Sequence of chain 1.C:
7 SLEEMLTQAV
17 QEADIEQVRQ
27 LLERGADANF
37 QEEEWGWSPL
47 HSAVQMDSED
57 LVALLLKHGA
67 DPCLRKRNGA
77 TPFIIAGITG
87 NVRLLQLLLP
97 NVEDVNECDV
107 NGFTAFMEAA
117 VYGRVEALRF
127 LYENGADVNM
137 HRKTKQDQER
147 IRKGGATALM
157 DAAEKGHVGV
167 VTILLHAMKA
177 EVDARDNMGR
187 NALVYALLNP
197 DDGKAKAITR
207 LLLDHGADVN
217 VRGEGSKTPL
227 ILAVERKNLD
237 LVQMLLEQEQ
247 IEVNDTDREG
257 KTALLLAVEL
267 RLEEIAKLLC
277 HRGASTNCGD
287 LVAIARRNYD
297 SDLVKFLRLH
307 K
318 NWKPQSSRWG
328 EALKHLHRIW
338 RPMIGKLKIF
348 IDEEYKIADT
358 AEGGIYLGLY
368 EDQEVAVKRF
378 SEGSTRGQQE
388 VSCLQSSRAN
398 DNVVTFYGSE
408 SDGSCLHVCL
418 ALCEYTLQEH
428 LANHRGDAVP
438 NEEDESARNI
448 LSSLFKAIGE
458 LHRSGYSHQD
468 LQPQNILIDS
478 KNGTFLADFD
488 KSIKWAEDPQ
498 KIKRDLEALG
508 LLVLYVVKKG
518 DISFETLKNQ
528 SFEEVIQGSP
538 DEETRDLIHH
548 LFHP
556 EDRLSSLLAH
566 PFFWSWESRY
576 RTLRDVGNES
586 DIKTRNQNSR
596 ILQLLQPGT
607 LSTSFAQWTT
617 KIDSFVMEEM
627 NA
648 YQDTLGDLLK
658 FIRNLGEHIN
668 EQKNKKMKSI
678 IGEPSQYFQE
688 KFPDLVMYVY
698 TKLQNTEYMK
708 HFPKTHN

Binding-site contacts:
Ligand atom N3 contacts residue TRP43 of chain 1.D at 3.5 Å.
Ligand atom C6 contacts residue TRP43 of chain 1.D at 3.6 Å (hydrophobic).
Ligand atom CCB contacts residue PHE109 of chain 1.D at 3.2 Å (hydrophobic).
Ligand atom C5 contacts residue ARG292 of chain 1.C at 3.5 Å.
Ligand atom C8 contacts residue TRP43 of chain 1.D at 3.4 Å (hydrophobic).
Ligand atom NAB contacts residue GLU114 of chain 1.D at 3.2 Å (salt-bridge).
Ligand atom NBC contacts residue GLU114 of chain 1.D at 2.8 Å (salt-bridge).
Ligand atom CAT contacts residue PHE109 of chain 1.D at 3.5 Å (hydrophobic).
Ligand atom N7 contacts residue GLN51 of chain 1.D at 3.2 Å (h-bond).
Ligand atom CAT contacts residue GLU114 of chain 1.D at 3.4 Å.
Ligand atom C4' contacts residue TRP41 of chain 1.D at 3.6 Å (hydrophobic).
Ligand atom NBF contacts residue PHE109 of chain 1.D at 3.4 Å.
Ligand atom C4 contacts residue TRP43 of chain 1.D at 3.3 Å (hydrophobic).
Ligand atom OAP contacts residue LYS72 of chain 1.D at 3.2 Å.
Ligand atom OAR contacts residue LYS149 of chain 1.D at 2.9 Å (salt-bridge).
Ligand atom N6 contacts residue TRP43 of chain 1.D at 3.6 Å.
Ligand atom OBO contacts residue ASN107 of chain 1.D at 3.4 Å.
Ligand atom N6 contacts residue SER48 of chain 1.D at 3.4 Å (h-bond).
Ligand atom CAU contacts residue TYR295 of chain 1.C at 3.4 Å (hydrophobic).
Ligand atom OAP contacts residue TRP43 of chain 1.D at 3.1 Å (h-bond).
Ligand atom NAC contacts residue TYR118 of chain 1.D at 3.3 Å (h-bond).
Ligand atom CBV contacts residue PHE109 of chain 1.D at 3.5 Å (hydrophobic).
Ligand atom OAF contacts residue TYR295 of chain 1.C at 2.7 Å (h-bond).
Ligand atom NBD contacts residue TYR118 of chain 1.D at 2.6 Å (h-bond).
Ligand atom OAE contacts residue ARG138 of chain 1.D at 3.3 Å (salt-bridge).
Ligand atom N9 contacts residue TRP43 of chain 1.D at 3.2 Å (h-bond).
Ligand atom O4' contacts residue TRP43 of chain 1.D at 3.2 Å (h-bond).
Ligand atom CBY contacts residue PHE109 of chain 1.D at 3.4 Å (hydrophobic).
Ligand atom CAU contacts residue TYR118 of chain 1.D at 3.6 Å (hydrophobic).
Ligand atom OAD contacts residue LYS149 of chain 1.D at 2.7 Å (salt-bridge).
Ligand atom OAQ contacts residue ARG338 of chain 1.C at 3.0 Å (salt-bridge).
Ligand atom N7 contacts residue ARG292 of chain 1.C at 3.6 Å.
Ligand atom O4' contacts residue TRP41 of chain 1.D at 3.4 Å.
Ligand atom CBW contacts residue TYR118 of chain 1.D at 3.4 Å (hydrophobic).
Ligand atom OAM contacts residue ARG138 of chain 1.D at 3.0 Å (salt-bridge).
Ligand atom N6 contacts residue GLN51 of chain 1.D at 3.0 Å (h-bond).
Ligand atom OAG contacts residue ARG338 of chain 1.C at 3.4 Å (salt-bridge).
Ligand atom OAG contacts residue PHE347 of chain 1.C at 3.5 Å.
Ligand atom C5 contacts residue TRP43 of chain 1.D at 3.4 Å (hydrophobic).
Ligand atom N7 contacts residue TRP43 of chain 1.D at 3.2 Å.

This protein binds this small molecule.
Small molecule (SMILES): Nc1ncnc2c1ncn2[C@@H]1O[C@H](CO[P](=O)(O)O[C@@H]2[C@H](O)[C@@H](CO[P](=O)(O)O[C@@H]3[C@H](O)[C@@H](CO[P](=O)(O)O[P](=O)(O)OP(=O)(O)O)O[C@H]3n3cnc4c(N)ncnc43)O[C@H]2n2cnc3c(N)ncnc32)[C@@H](O)[C@H]1O

Sequence of chain 1.D:
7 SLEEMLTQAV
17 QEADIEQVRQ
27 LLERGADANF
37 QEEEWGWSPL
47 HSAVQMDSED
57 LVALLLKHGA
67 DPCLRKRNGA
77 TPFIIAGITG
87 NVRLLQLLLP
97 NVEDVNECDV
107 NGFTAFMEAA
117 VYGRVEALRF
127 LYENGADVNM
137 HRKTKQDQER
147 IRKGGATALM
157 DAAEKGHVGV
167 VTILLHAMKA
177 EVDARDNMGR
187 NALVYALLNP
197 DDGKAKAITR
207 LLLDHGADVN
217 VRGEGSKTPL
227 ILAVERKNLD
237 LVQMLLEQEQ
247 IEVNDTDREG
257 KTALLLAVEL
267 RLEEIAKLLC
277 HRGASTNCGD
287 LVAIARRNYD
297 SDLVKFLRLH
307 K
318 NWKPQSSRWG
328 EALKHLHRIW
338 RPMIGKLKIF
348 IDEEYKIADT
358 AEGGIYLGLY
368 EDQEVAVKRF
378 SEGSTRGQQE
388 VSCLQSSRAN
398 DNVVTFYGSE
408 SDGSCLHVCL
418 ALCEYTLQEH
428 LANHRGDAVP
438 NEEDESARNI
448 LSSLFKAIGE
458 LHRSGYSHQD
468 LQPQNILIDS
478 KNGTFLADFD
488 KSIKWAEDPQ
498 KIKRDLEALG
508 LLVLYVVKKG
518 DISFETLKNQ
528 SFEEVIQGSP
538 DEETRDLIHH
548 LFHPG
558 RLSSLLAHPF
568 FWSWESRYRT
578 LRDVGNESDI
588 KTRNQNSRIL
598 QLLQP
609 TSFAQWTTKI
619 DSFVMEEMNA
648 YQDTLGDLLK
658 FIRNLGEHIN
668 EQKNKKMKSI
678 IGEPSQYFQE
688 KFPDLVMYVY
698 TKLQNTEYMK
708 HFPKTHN